Sequence of chain 1.D:
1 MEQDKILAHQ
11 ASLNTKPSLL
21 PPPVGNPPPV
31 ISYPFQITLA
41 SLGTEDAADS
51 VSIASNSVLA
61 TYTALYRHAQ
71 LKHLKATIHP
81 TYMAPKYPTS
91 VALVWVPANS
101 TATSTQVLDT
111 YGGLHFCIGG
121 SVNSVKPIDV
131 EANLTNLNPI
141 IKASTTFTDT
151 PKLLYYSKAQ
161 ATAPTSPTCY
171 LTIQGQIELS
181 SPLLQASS

Binding-site contacts:
Ligand atom O2 contacts residue ASN133 of chain 1.E at 3.1 Å (h-bond).
Ligand atom C5' contacts residue SER12 of chain 1.D at 2.8 Å.
Ligand atom OP2 contacts residue HIS9 of chain 1.D at 2.5 Å (h-bond).
Ligand atom C4' contacts residue LEU13 of chain 1.D at 3.2 Å (hydrophobic).
Ligand atom C5' contacts residue GLY113 of chain 1.E at 3.1 Å.
Ligand atom C5' contacts residue LEU114 of chain 1.E at 3.5 Å (hydrophobic).
Ligand atom O2' contacts residue THR135 of chain 1.E at 3.0 Å (h-bond).
Ligand atom O2' contacts residue ASN136 of chain 1.E at 3.2 Å (h-bond).
Ligand atom OP1 contacts residue ASN26 of chain 1.C at 3.3 Å (h-bond).
Ligand atom OP1 contacts residue LYS16 of chain 1.D at 3.1 Å.
Ligand atom C5' contacts residue ASN14 of chain 1.D at 3.5 Å.
Ligand atom P contacts residue ALA11 of chain 1.D at 3.3 Å.
Ligand atom O4' contacts residue LEU13 of chain 1.D at 3.4 Å (h-bond).
Ligand atom OP2 contacts residue SER12 of chain 1.D at 2.7 Å (h-bond).
Ligand atom C3' contacts residue LEU114 of chain 1.E at 3.2 Å (hydrophobic).
Ligand atom OP2 contacts residue ASN26 of chain 1.C at 3.2 Å (h-bond).
Ligand atom OP1 contacts residue HIS115 of chain 1.E at 2.2 Å (h-bond).
Ligand atom OP2 contacts residue GLY112 of chain 1.E at 3.3 Å.
Ligand atom O2' contacts residue HIS9 of chain 1.D at 3.2 Å (h-bond).
Ligand atom O5' contacts residue ALA11 of chain 1.D at 3.2 Å.
Ligand atom O3' contacts residue HIS9 of chain 1.D at 2.8 Å (h-bond).
Ligand atom C2' contacts residue LEU114 of chain 1.E at 3.0 Å (hydrophobic).
Ligand atom OP2 contacts residue GLY25 of chain 1.C at 2.7 Å (h-bond).
Ligand atom OP2 contacts residue ALA11 of chain 1.D at 2.8 Å.
Ligand atom OP1 contacts residue GLN10 of chain 1.D at 3.2 Å.
Ligand atom OP1 contacts residue ALA11 of chain 1.D at 2.6 Å (h-bond).
Ligand atom N1 contacts residue SER12 of chain 1.D at 3.4 Å (h-bond).
Ligand atom OP2 contacts residue ALA8 of chain 1.D at 3.4 Å.
Ligand atom OP1 contacts residue HIS9 of chain 1.D at 2.6 Å (h-bond).
Ligand atom C5' contacts residue ALA11 of chain 1.D at 2.7 Å (hydrophobic).
Ligand atom C1' contacts residue ASN26 of chain 1.C at 3.2 Å.
Ligand atom C4' contacts residue HIS9 of chain 1.D at 3.0 Å.
Ligand atom OP1 contacts residue LEU7 of chain 1.D at 2.8 Å (h-bond).
Ligand atom C4' contacts residue LEU114 of chain 1.E at 3.4 Å (hydrophobic).
Ligand atom N1 contacts residue ASN26 of chain 1.C at 3.0 Å (h-bond).
Ligand atom O2' contacts residue LEU114 of chain 1.E at 2.2 Å.
Ligand atom O3' contacts residue LEU114 of chain 1.E at 2.8 Å.
Ligand atom OP1 contacts residue LEU114 of chain 1.E at 3.1 Å.
Ligand atom O2 contacts residue ASN26 of chain 1.C at 2.9 Å (h-bond).
Ligand atom C2 contacts residue ASN26 of chain 1.C at 2.9 Å.

Sequence of chain 1.C:
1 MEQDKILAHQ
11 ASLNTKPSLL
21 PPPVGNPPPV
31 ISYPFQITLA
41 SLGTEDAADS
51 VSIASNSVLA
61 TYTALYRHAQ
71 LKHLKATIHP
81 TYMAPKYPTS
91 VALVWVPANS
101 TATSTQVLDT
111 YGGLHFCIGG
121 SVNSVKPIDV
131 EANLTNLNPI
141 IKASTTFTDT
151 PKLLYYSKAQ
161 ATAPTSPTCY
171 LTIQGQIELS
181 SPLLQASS

A protein and the small-molecule ligand that binds it are described below.
Small molecule (SMILES): O=c1ccn([C@@H]2O[C@H](CO[P](=O)(O)O[C@H]3[C@@H](O)[C@H](n4ccc(=O)[nH]c4=O)O[C@@H]3CO[P](=O)(O)O[C@H]3[C@@H](O)[C@H](n4ccc(=O)[nH]c4=O)O[C@@H]3CO[P](=O)(O)O[C@H]3[C@@H](O)[C@H](n4ccc(=O)[nH]c4=O)O[C@@H]3CO[P](=O)(O)O[C@H]3[C@@H](O)[C@H](n4ccc(=O)[nH]c4=O)O[C@@H]3CO[P](=O)(O)O[C@H]3[C@@H](O)[C@H](n4ccc(=O)[nH]c4=O)O[C@@H]3CO[P](=O)(O)O[C@H]3[C@@H](O)[C@H](n4ccc(=O)[nH]c4=O)O[C@@H]3COP(=O)(O)O)[C@@H](O)[C@H]2O)c(=O)[nH]1

Sequence of chain 1.E:
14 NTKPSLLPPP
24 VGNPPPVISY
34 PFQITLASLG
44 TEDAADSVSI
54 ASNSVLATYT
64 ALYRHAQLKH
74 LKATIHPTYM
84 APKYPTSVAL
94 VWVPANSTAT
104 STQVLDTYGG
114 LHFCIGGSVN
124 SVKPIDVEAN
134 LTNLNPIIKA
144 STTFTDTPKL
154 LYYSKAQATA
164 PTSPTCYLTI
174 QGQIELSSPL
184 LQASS